Binding-site contacts:
Ligand atom CB3 contacts residue ASP29 of chain 1.A at 3.3 Å.
Ligand atom CA3 contacts residue ASP29 of chain 1.A at 3.3 Å.
Ligand atom O4 contacts residue ILE47 of chain 1.A at 3.5 Å.
Ligand atom CA1 contacts residue ASP25 of chain 1.B at 3.3 Å.
Ligand atom OE2 contacts residue ASP30 of chain 1.A at 3.1 Å (salt-bridge).
Ligand atom C3 contacts residue GLY48 of chain 1.B at 3.0 Å.
Ligand atom N4 contacts residue ASP29 of chain 1.A at 3.5 Å (salt-bridge).
Ligand atom C4 contacts residue GLY27 of chain 1.B at 2.8 Å.
Ligand atom CB contacts residue GLY27 of chain 1.B at 3.1 Å.
Ligand atom CZ1 contacts residue VAL82 of chain 1.B at 3.2 Å (hydrophobic).
Ligand atom CE2 contacts residue GLY49 of chain 1.B at 3.4 Å.
Ligand atom CB1 contacts residue ILE84 of chain 1.B at 3.3 Å (hydrophobic).
Ligand atom CD22 contacts residue GLY48 of chain 1.A at 3.0 Å.
Ligand atom CE22 contacts residue GLY49 of chain 1.A at 3.5 Å.
Ligand atom N1 contacts residue ASP25 of chain 1.B at 2.5 Å (salt-bridge).
Ligand atom C6 contacts residue GLY48 of chain 1.A at 3.5 Å.
Ligand atom CA contacts residue GLY27 of chain 1.B at 3.0 Å.
Ligand atom C2 contacts residue ALA28 of chain 1.B at 3.5 Å (hydrophobic).
Ligand atom N4 contacts residue ASP30 of chain 1.A at 3.5 Å (salt-bridge).
Ligand atom CZ2 contacts residue GLY48 of chain 1.A at 3.5 Å.
Ligand atom O3 contacts residue GLY27 of chain 1.A at 3.4 Å (h-bond).
Ligand atom O3 contacts residue ALA28 of chain 1.A at 3.2 Å.
Ligand atom OE1 contacts residue ILE47 of chain 1.A at 3.1 Å.
Ligand atom CE21 contacts residue VAL82 of chain 1.B at 3.1 Å (hydrophobic).
Ligand atom OE2 contacts residue ASP29 of chain 1.A at 3.3 Å (salt-bridge).
Ligand atom CA2 contacts residue GLY48 of chain 1.A at 3.5 Å.
Ligand atom CE11 contacts residue PRO81 of chain 1.B at 3.4 Å (hydrophobic).
Ligand atom N2 contacts residue GLY27 of chain 1.A at 3.2 Å (h-bond).
Ligand atom CE22 contacts residue GLY48 of chain 1.A at 3.2 Å.
Ligand atom CM contacts residue ASP25 of chain 1.A at 2.6 Å.
Ligand atom N contacts residue GLY27 of chain 1.B at 2.7 Å (h-bond).
Ligand atom CA1 contacts residue GLY27 of chain 1.A at 3.5 Å.
Ligand atom CG3 contacts residue GLY48 of chain 1.A at 3.5 Å.
Ligand atom OE1 contacts residue ASP30 of chain 1.A at 2.8 Å (salt-bridge).
Ligand atom CD11 contacts residue ILE50 of chain 1.A at 3.1 Å (hydrophobic).
Ligand atom CG1 contacts residue ILE84 of chain 1.B at 3.5 Å (hydrophobic).
Ligand atom O3 contacts residue ASP29 of chain 1.A at 3.0 Å (salt-bridge).
Ligand atom O4 contacts residue GLY48 of chain 1.A at 3.0 Å (h-bond).
Ligand atom N3 contacts residue GLY48 of chain 1.A at 2.6 Å (h-bond).
Ligand atom C4 contacts residue ASP25 of chain 1.A at 2.8 Å.

This small molecule binds to this protein.
Small molecule (SMILES): CC(C)(C)OC(=O)N[C@H](CCN[C@@H](Cc1ccccc1)C(=O)N[C@@H](CCC(=O)O)C(=O)N[C@@H](Cc1ccccc1)C(N)=O)Cc1ccccc1

Sequence of chain 1.B:
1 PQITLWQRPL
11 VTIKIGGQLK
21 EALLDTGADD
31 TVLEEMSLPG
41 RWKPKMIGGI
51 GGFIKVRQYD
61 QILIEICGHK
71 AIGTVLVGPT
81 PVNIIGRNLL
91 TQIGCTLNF

Sequence of chain 1.A:
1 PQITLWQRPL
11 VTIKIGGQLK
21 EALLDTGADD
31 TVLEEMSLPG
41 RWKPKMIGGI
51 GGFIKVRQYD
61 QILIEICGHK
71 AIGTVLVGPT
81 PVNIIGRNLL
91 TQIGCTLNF